A protein and the small-molecule ligand that binds it are described below.
Small molecule (SMILES): CC(=O)N[C@@H]1[C@@H](O)[C@H](O)[C@@H](CO)O[C@H]1O

Binding-site contacts:
Ligand atom C7 contacts residue ASN581 of chain 1.A at 4.2 Å.
Ligand atom C5 contacts residue ASN581 of chain 1.A at 3.7 Å.
Ligand atom N2 contacts residue ASN581 of chain 1.A at 3.1 Å (h-bond).
Ligand atom O5 contacts residue ASN581 of chain 1.A at 2.4 Å (h-bond).
Ligand atom C8 contacts residue ASP959 of chain 1.A at 4.0 Å.
Ligand atom C4 contacts residue ASN581 of chain 1.A at 4.3 Å.
Ligand atom C7 contacts residue ASP959 of chain 1.A at 4.4 Å.
Ligand atom C3 contacts residue ASN581 of chain 1.A at 4.0 Å.
Ligand atom C1 contacts residue ASN581 of chain 1.A at 1.6 Å.
Ligand atom C2 contacts residue ASN581 of chain 1.A at 2.6 Å.

Sequence of chain 1.A:
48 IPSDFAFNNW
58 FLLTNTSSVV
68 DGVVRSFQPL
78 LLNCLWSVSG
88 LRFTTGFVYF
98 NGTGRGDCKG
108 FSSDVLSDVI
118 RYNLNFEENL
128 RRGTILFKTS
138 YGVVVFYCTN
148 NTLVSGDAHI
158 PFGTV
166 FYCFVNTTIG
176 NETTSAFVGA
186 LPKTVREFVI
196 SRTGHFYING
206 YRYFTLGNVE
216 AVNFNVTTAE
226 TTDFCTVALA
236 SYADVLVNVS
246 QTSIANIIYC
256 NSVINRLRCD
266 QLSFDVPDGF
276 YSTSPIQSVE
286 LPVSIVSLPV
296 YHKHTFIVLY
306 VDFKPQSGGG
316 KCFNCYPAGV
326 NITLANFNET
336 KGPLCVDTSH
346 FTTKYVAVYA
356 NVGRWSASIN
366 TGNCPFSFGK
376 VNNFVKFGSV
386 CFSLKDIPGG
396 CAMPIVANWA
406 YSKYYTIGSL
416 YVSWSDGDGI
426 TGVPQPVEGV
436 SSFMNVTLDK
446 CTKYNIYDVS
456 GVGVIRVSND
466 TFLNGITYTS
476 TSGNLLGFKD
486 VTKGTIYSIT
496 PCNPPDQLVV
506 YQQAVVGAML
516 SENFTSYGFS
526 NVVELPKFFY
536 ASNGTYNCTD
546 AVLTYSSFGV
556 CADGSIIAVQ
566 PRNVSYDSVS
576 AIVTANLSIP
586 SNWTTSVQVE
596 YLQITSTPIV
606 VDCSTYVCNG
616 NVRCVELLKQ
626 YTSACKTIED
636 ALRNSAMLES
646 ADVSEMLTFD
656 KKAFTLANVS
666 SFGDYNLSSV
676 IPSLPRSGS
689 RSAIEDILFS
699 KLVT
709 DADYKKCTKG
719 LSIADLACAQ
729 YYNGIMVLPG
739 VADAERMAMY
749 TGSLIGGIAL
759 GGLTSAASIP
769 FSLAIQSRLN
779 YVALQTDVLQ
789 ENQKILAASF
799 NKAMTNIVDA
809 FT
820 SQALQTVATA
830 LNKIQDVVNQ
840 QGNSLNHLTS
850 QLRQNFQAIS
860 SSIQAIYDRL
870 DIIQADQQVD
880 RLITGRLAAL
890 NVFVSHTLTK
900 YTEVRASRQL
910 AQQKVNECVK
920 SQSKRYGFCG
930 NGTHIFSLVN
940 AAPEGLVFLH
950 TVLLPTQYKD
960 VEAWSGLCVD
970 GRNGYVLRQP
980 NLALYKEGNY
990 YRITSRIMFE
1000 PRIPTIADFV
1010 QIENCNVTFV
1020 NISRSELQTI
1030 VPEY